This protein binds this small molecule.
Small molecule (SMILES): Nc1ccn([C@@H]2O[C@H](CO[P](=O)(O)O[C@H]3[C@@H](O)[C@H](n4ccc(N)nc4=O)O[C@@H]3CO[P](=O)(O)O[C@H]3[C@@H](O)[C@H](n4ccc(N)nc4=O)O[C@@H]3CO)[C@@H](O)[C@H]2O)c(=O)n1

Sequence of chain 56.C:
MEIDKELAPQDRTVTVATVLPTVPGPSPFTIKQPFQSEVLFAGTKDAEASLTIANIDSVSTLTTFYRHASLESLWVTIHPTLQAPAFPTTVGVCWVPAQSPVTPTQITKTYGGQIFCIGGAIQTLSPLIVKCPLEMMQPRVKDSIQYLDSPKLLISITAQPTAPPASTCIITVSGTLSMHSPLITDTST

Binding-site contacts:
Ligand atom O3' contacts residue TRP75 of chain 56.C at 3.6 Å.
Ligand atom C4' contacts residue TRP75 of chain 56.C at 4.5 Å (hydrophobic).
Ligand atom C1' contacts residue ARG12 of chain 57.D at 3.9 Å.
Ligand atom O2' contacts residue VAL14 of chain 57.D at 4.3 Å.
Ligand atom O5' contacts residue ARG12 of chain 57.D at 4.1 Å.
Ligand atom OP1 contacts residue TRP75 of chain 56.C at 3.9 Å.
Ligand atom C5' contacts residue ARG12 of chain 57.D at 4.3 Å.
Ligand atom O2' contacts residue THR13 of chain 57.D at 3.8 Å.
Ligand atom P contacts residue TYR111 of chain 57.D at 4.5 Å.
Ligand atom O2' contacts residue ARG12 of chain 57.D at 3.6 Å.
Ligand atom OP1 contacts residue TYR111 of chain 57.D at 3.6 Å (h-bond).
Ligand atom OP1 contacts residue SER73 of chain 56.C at 3.2 Å (h-bond).
Ligand atom O2' contacts residue TYR111 of chain 57.D at 4.3 Å.
Ligand atom OP1 contacts residue THR176 of chain 56.C at 3.4 Å (h-bond).
Ligand atom O3' contacts residue THR13 of chain 57.D at 4.4 Å.
Ligand atom C5' contacts residue LYS131 of chain 56.C at 4.2 Å.
Ligand atom O2' contacts residue ASP11 of chain 57.D at 3.5 Å.
Ligand atom P contacts residue TRP75 of chain 56.C at 4.3 Å.
Ligand atom OP1 contacts residue VAL14 of chain 57.D at 3.4 Å.
Ligand atom OP2 contacts residue SER73 of chain 56.C at 4.0 Å.
Ligand atom O2 contacts residue ARG12 of chain 57.D at 3.6 Å.
Ligand atom C4' contacts residue ARG12 of chain 57.D at 3.6 Å.
Ligand atom P contacts residue SER73 of chain 56.C at 4.1 Å.
Ligand atom O4' contacts residue ARG12 of chain 57.D at 4.0 Å.
Ligand atom O5' contacts residue TYR111 of chain 57.D at 4.4 Å.
Ligand atom O5' contacts residue LYS131 of chain 56.C at 3.3 Å.
Ligand atom C2 contacts residue ARG12 of chain 57.D at 4.5 Å.

Sequence of chain 57.D:
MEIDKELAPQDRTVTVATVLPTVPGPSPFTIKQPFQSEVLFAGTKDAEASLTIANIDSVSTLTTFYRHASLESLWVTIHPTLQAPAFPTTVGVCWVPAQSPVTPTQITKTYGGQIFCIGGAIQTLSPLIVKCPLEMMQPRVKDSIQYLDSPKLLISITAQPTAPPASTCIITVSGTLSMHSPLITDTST